Binding-site contacts:
Ligand atom O7 contacts residue SER357 of chain 1.G at 3.1 Å (h-bond).
Ligand atom O6 contacts residue MAN4 of chain 1.JA at 3.7 Å.
Ligand atom C7 contacts residue NAG2 of chain 1.JA at 3.8 Å.
Ligand atom O5 contacts residue ASN361 of chain 1.G at 2.4 Å (h-bond).
Ligand atom O5 contacts residue NAG2 of chain 1.JA at 4.0 Å.
Ligand atom O7 contacts residue ASN361 of chain 1.G at 2.8 Å (h-bond).
Ligand atom C6 contacts residue MAN4 of chain 1.JA at 4.3 Å.
Ligand atom O4 contacts residue MAN4 of chain 1.JA at 4.2 Å.
Ligand atom C8 contacts residue NAG1 of chain 1.IA at 3.6 Å.
Ligand atom C5 contacts residue ASN361 of chain 1.G at 3.6 Å.
Ligand atom C4 contacts residue ASN361 of chain 1.G at 4.2 Å.
Ligand atom C7 contacts residue SER357 of chain 1.G at 4.3 Å.
Ligand atom C2 contacts residue NAG2 of chain 1.JA at 4.2 Å.
Ligand atom C3 contacts residue ASN361 of chain 1.G at 3.7 Å.
Ligand atom N2 contacts residue NAG2 of chain 1.JA at 3.4 Å.
Ligand atom C5 contacts residue NAG2 of chain 1.JA at 4.4 Å.
Ligand atom C3 contacts residue NAG2 of chain 1.JA at 4.0 Å.
Ligand atom C2 contacts residue ASN361 of chain 1.G at 2.4 Å.
Ligand atom C7 contacts residue ASN361 of chain 1.G at 3.2 Å.
Ligand atom O3 contacts residue ASN361 of chain 1.G at 4.2 Å.
Ligand atom C1 contacts residue ASN361 of chain 1.G at 1.4 Å.
Ligand atom N2 contacts residue ASN361 of chain 1.G at 3.0 Å (h-bond).
Ligand atom C6 contacts residue NAG2 of chain 1.JA at 4.3 Å.
Ligand atom C8 contacts residue NAG2 of chain 1.JA at 3.2 Å.

Sequence of chain 1.G:
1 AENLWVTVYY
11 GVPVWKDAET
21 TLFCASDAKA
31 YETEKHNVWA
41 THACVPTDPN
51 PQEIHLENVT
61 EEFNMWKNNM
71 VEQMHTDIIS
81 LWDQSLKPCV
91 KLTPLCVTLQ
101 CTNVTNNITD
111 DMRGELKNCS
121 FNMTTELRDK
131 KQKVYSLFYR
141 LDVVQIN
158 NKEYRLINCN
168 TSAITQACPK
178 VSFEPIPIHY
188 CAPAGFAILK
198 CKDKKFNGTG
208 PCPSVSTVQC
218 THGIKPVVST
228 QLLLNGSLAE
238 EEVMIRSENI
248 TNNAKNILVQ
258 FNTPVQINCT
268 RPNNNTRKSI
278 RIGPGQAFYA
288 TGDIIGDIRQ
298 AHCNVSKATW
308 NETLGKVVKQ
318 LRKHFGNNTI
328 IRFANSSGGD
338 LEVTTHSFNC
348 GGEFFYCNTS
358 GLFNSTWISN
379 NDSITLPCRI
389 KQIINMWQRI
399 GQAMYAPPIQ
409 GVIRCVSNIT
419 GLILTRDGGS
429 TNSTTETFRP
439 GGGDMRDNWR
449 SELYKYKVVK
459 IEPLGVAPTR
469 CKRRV

The protein below binds the small molecule below.
Small molecule (SMILES): CC(=O)N[C@H]1[C@H](O[C@H]2[C@H](O)[C@@H](NC(C)=O)CO[C@@H]2CO)O[C@H](CO)[C@@H](O)[C@@H]1O